A small-molecule ligand and the protein it binds are described below.
Small molecule (SMILES): CCOc1ccc(C(C)=O)cc1-c1cc(NC(=O)c2ccco2)cc(-c2c(N)noc2C)c1

Sequence of chain 1.B:
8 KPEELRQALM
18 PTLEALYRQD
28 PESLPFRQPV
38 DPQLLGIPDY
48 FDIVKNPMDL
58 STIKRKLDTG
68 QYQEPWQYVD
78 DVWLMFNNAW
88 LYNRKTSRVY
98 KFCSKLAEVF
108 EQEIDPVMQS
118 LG

Binding-site contacts:
Ligand atom C6 contacts residue ASN90 of chain 1.B at 3.6 Å.
Ligand atom C8 contacts residue PRO32 of chain 1.B at 3.5 Å (hydrophobic).
Ligand atom O1 contacts residue ASN90 of chain 1.B at 3.0 Å (h-bond).
Ligand atom C16 contacts residue PRO32 of chain 1.B at 3.8 Å (hydrophobic).
Ligand atom C21 contacts residue GLN35 of chain 1.B at 3.3 Å.
Ligand atom C16 contacts residue LEU42 of chain 1.B at 3.7 Å (hydrophobic).
Ligand atom C25 contacts residue GLN35 of chain 1.B at 3.4 Å.
Ligand atom C7 contacts residue VAL37 of chain 1.B at 3.7 Å (hydrophobic).
Ligand atom C7 contacts residue ASN90 of chain 1.B at 3.7 Å.
Ligand atom C4 contacts residue VAL96 of chain 1.B at 3.9 Å (hydrophobic).
Ligand atom C12 contacts residue PRO32 of chain 1.B at 3.7 Å (hydrophobic).
Ligand atom C2 contacts residue VAL96 of chain 1.B at 3.6 Å (hydrophobic).
Ligand atom C11 contacts residue LEU42 of chain 1.B at 4.0 Å (hydrophobic).
Ligand atom C11 contacts residue PRO32 of chain 1.B at 3.6 Å (hydrophobic).
Ligand atom N3 contacts residue GLN35 of chain 1.B at 3.7 Å.
Ligand atom N1 contacts residue ARG95 of chain 1.B at 3.1 Å (salt-bridge).
Ligand atom C3 contacts residue VAL96 of chain 1.B at 3.9 Å (hydrophobic).
Ligand atom C23 contacts residue GLN35 of chain 1.B at 3.6 Å.
Ligand atom O1 contacts residue TYR47 of chain 1.B at 3.9 Å.
Ligand atom O3 contacts residue ARG95 of chain 1.B at 3.4 Å (salt-bridge).
Ligand atom N2 contacts residue PRO32 of chain 1.B at 3.4 Å.
Ligand atom C7 contacts residue VAL96 of chain 1.B at 3.9 Å (hydrophobic).
Ligand atom O5 contacts residue GLN35 of chain 1.B at 3.7 Å.
Ligand atom C15 contacts residue PRO32 of chain 1.B at 3.8 Å (hydrophobic).
Ligand atom C1 contacts residue LEU42 of chain 1.B at 3.9 Å (hydrophobic).
Ligand atom C1 contacts residue VAL96 of chain 1.B at 3.8 Å (hydrophobic).
Ligand atom C22 contacts residue GLN35 of chain 1.B at 3.3 Å.
Ligand atom O4 contacts residue GLN35 of chain 1.B at 3.5 Å.
Ligand atom C6 contacts residue ILE44 of chain 1.B at 4.0 Å (hydrophobic).
Ligand atom C2 contacts residue LEU42 of chain 1.B at 4.0 Å (hydrophobic).
Ligand atom O1 contacts residue VAL37 of chain 1.B at 4.0 Å.
Ligand atom C24 contacts residue GLN35 of chain 1.B at 3.5 Å.
Ligand atom C12 contacts residue VAL96 of chain 1.B at 3.6 Å (hydrophobic).
Ligand atom C5 contacts residue ASN90 of chain 1.B at 3.3 Å.
Ligand atom O5 contacts residue LEU42 of chain 1.B at 3.6 Å.
Ligand atom N2 contacts residue LEU31 of chain 1.B at 3.8 Å.
Ligand atom C8 contacts residue VAL37 of chain 1.B at 3.7 Å (hydrophobic).
Ligand atom C13 contacts residue PRO32 of chain 1.B at 3.9 Å (hydrophobic).
Ligand atom O2 contacts residue LEU42 of chain 1.B at 3.6 Å.
Ligand atom C3 contacts residue PRO32 of chain 1.B at 3.6 Å (hydrophobic).